A small-molecule ligand and the protein it binds are described below.
Small molecule (SMILES): CC(=O)N[C@@H]1[C@@H](O)[C@H](O)[C@@H](CO)O[C@H]1O

Sequence of chain 1.O:
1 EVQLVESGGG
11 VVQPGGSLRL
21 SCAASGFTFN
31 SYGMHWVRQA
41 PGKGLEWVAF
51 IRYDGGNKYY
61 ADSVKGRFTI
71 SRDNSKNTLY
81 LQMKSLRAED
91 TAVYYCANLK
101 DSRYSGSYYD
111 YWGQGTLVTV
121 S

Sequence of chain 1.N:
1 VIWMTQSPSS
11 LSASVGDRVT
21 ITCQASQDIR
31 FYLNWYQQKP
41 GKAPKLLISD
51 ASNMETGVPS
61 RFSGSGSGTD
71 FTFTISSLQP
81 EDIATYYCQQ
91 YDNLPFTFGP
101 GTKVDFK

Sequence of chain 1.K:
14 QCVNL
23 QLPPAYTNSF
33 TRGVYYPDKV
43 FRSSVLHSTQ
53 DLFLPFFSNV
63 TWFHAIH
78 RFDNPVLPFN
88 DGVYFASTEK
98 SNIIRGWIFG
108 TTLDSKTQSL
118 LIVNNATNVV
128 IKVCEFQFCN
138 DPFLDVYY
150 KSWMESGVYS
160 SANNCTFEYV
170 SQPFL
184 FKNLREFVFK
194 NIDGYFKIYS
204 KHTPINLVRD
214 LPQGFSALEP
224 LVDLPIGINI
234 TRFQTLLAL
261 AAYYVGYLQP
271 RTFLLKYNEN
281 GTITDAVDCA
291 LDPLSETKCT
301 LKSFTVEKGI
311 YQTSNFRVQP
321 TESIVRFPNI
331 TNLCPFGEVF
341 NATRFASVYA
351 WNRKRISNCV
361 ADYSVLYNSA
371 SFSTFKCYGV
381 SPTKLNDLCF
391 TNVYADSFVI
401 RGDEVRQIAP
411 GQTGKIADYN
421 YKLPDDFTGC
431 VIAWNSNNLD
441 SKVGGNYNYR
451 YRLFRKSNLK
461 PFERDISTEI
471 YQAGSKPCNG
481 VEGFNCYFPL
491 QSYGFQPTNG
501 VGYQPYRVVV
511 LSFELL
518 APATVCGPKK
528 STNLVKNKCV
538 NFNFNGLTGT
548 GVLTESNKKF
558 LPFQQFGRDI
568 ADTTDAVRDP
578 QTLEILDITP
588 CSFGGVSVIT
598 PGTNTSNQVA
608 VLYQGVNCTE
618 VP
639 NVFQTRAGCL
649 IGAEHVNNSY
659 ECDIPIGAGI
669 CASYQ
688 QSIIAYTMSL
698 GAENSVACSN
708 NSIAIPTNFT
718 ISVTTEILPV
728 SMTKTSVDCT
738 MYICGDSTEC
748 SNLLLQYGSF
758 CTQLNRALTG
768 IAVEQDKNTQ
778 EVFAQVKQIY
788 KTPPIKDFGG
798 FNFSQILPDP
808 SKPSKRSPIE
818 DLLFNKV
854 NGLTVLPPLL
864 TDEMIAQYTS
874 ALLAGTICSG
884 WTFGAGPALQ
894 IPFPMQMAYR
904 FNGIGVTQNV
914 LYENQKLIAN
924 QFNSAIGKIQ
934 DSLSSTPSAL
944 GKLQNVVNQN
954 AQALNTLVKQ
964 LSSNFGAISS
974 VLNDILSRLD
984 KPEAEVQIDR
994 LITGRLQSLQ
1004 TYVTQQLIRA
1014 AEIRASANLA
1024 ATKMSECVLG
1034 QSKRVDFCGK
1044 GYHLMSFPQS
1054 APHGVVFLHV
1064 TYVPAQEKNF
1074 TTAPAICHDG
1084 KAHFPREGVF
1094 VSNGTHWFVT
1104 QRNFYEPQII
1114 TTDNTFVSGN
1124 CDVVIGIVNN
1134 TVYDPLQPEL

Binding-site contacts:
Ligand atom N2 contacts residue ASN232 of chain 1.K at 2.9 Å (h-bond).
Ligand atom C5 contacts residue ARG103 of chain 1.O at 4.4 Å.
Ligand atom O7 contacts residue ASN232 of chain 1.K at 4.0 Å.
Ligand atom C8 contacts residue THR114 of chain 1.K at 3.9 Å.
Ligand atom O5 contacts residue ARG103 of chain 1.O at 4.0 Å.
Ligand atom C8 contacts residue ASN232 of chain 1.K at 3.7 Å.
Ligand atom C3 contacts residue ASN232 of chain 1.K at 3.9 Å.
Ligand atom O6 contacts residue TYR32 of chain 1.N at 3.7 Å.
Ligand atom C1 contacts residue ASN232 of chain 1.K at 1.4 Å.
Ligand atom C7 contacts residue ILE231 of chain 1.K at 4.3 Å (hydrophobic).
Ligand atom C2 contacts residue ASN232 of chain 1.K at 2.6 Å.
Ligand atom N2 contacts residue ILE231 of chain 1.K at 4.5 Å.
Ligand atom C6 contacts residue ARG103 of chain 1.O at 3.5 Å.
Ligand atom O5 contacts residue ASN232 of chain 1.K at 2.5 Å (h-bond).
Ligand atom O7 contacts residue GLY230 of chain 1.K at 4.3 Å.
Ligand atom C5 contacts residue ASN232 of chain 1.K at 3.7 Å.
Ligand atom C7 contacts residue ASN232 of chain 1.K at 3.4 Å.
Ligand atom O7 contacts residue GLN115 of chain 1.K at 3.9 Å.
Ligand atom C8 contacts residue GLN115 of chain 1.K at 3.9 Å.
Ligand atom O6 contacts residue ARG103 of chain 1.O at 2.8 Å (salt-bridge).
Ligand atom O6 contacts residue ARG30 of chain 1.N at 4.0 Å.
Ligand atom C4 contacts residue ASN232 of chain 1.K at 4.3 Å.
Ligand atom O7 contacts residue ILE231 of chain 1.K at 3.2 Å.